A protein and the small-molecule ligand that binds it are described below.
Small molecule (SMILES): CO[C@@H]1[C@@H](OC(N)=O)[C@@H](O)[C@H](Oc2ccc3c(O)c(NC(=O)c4ccc(O)c(CC=C(C)C)c4)c(=O)oc3c2C)OC1(C)C

Sequence of chain 1.A:
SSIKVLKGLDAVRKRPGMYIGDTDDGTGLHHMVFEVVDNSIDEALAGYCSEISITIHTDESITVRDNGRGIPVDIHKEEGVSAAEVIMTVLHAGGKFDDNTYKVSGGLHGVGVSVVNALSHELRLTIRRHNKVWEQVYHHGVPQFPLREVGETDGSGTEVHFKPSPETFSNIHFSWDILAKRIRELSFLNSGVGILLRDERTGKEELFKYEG

Binding-site contacts:
Ligand atom C2 contacts residue GLY79 of chain 1.A at 3.5 Å.
Ligand atom O8 contacts residue GLU52 of chain 1.A at 3.5 Å (salt-bridge).
Ligand atom O1 contacts residue ILE80 of chain 1.A at 3.4 Å.
Ligand atom C8 contacts residue ARG78 of chain 1.A at 3.6 Å.
Ligand atom C18 contacts residue PRO81 of chain 1.A at 3.8 Å (hydrophobic).
Ligand atom C1 contacts residue ASN48 of chain 1.A at 3.6 Å.
Ligand atom C9 contacts residue ARG78 of chain 1.A at 3.6 Å.
Ligand atom O6 contacts residue ASP51 of chain 1.A at 3.6 Å.
Ligand atom C6 contacts residue ARG78 of chain 1.A at 3.7 Å.
Ligand atom O10 contacts residue PRO81 of chain 1.A at 3.5 Å.
Ligand atom O10 contacts residue ARG138 of chain 1.A at 3.7 Å.
Ligand atom C27 contacts residue ASN48 of chain 1.A at 3.6 Å.
Ligand atom O3 contacts residue ASP83 of chain 1.A at 2.6 Å (salt-bridge).
Ligand atom C18 contacts residue ASP83 of chain 1.A at 3.2 Å.
Ligand atom C5 contacts residue ARG78 of chain 1.A at 3.4 Å.
Ligand atom O1 contacts residue ILE96 of chain 1.A at 3.8 Å.
Ligand atom C21 contacts residue PRO81 of chain 1.A at 3.6 Å (hydrophobic).
Ligand atom C1 contacts residue ILE96 of chain 1.A at 3.7 Å (hydrophobic).
Ligand atom C12 contacts residue ASN48 of chain 1.A at 3.6 Å.
Ligand atom C7 contacts residue ARG78 of chain 1.A at 3.6 Å.
Ligand atom C16 contacts residue PRO81 of chain 1.A at 3.7 Å (hydrophobic).
Ligand atom O5 contacts residue ASN48 of chain 1.A at 3.4 Å.
Ligand atom C29 contacts residue ASN48 of chain 1.A at 3.5 Å.
Ligand atom C6 contacts residue ARG138 of chain 1.A at 3.7 Å.
Ligand atom C19 contacts residue ARG138 of chain 1.A at 3.5 Å.
Ligand atom C3 contacts residue ARG78 of chain 1.A at 3.6 Å.
Ligand atom C2 contacts residue PRO81 of chain 1.A at 3.7 Å (hydrophobic).
Ligand atom N1 contacts residue ASN48 of chain 1.A at 3.8 Å.
Ligand atom C24 contacts residue ILE96 of chain 1.A at 3.6 Å (hydrophobic).
Ligand atom O6 contacts residue ASN48 of chain 1.A at 2.7 Å (h-bond).
Ligand atom C1 contacts residue ILE80 of chain 1.A at 3.6 Å (hydrophobic).
Ligand atom O11 contacts residue ARG138 of chain 1.A at 2.9 Å (salt-bridge).
Ligand atom C6 contacts residue PRO81 of chain 1.A at 3.7 Å (hydrophobic).
Ligand atom O3 contacts residue PRO81 of chain 1.A at 3.5 Å.
Ligand atom N1 contacts residue ASP75 of chain 1.A at 2.8 Å (salt-bridge).
Ligand atom O10 contacts residue ARG78 of chain 1.A at 3.6 Å.
Ligand atom C17 contacts residue PRO81 of chain 1.A at 3.5 Å (hydrophobic).
Ligand atom C17 contacts residue ASP83 of chain 1.A at 3.3 Å.
Ligand atom N1 contacts residue SER49 of chain 1.A at 3.7 Å.
Ligand atom C4 contacts residue ARG78 of chain 1.A at 3.5 Å.